Binding-site contacts:
Ligand atom O2G contacts residue ASP60 of chain 1.E at 3.4 Å (salt-bridge).
Ligand atom PG contacts residue LYS161 of chain 1.E at 3.6 Å.
Ligand atom O1G contacts residue LYS161 of chain 1.E at 3.6 Å (salt-bridge).
Ligand atom O2A contacts residue GLY160 of chain 1.E at 3.0 Å (h-bond).
Ligand atom PA contacts residue GLY160 of chain 1.E at 3.4 Å.
Ligand atom O3G contacts residue MG1 of chain 1.R at 2.5 Å.
Ligand atom O2' contacts residue GLU490 of chain 1.E at 1.9 Å (salt-bridge).
Ligand atom N6 contacts residue PHE476 of chain 1.E at 3.1 Å.
Ligand atom O1A contacts residue GLY160 of chain 1.E at 2.8 Å (h-bond).
Ligand atom O3G contacts residue ASP91 of chain 1.E at 3.0 Å (salt-bridge).
Ligand atom O1G contacts residue ASN59 of chain 1.E at 3.1 Å (h-bond).
Ligand atom N3B contacts residue THR94 of chain 1.E at 3.3 Å (h-bond).
Ligand atom N1 contacts residue ASN474 of chain 1.E at 3.6 Å.
Ligand atom O2G contacts residue THR93 of chain 1.E at 2.8 Å (h-bond).
Ligand atom O2B contacts residue THR95 of chain 1.E at 3.1 Å.
Ligand atom C2' contacts residue GLU490 of chain 1.E at 2.8 Å.
Ligand atom O1B contacts residue MG1 of chain 1.R at 3.0 Å.
Ligand atom O2G contacts residue ASP386 of chain 1.E at 3.4 Å (salt-bridge).
Ligand atom O1A contacts residue THR38 of chain 1.E at 2.6 Å (h-bond).
Ligand atom O1A contacts residue ASN59 of chain 1.E at 3.6 Å (h-bond).
Ligand atom O1G contacts residue ASP60 of chain 1.E at 3.4 Å.
Ligand atom O1A contacts residue LEU39 of chain 1.E at 3.2 Å.
Ligand atom O2' contacts residue GLY404 of chain 1.E at 3.0 Å (h-bond).
Ligand atom C2 contacts residue LEU473 of chain 1.E at 3.5 Å (hydrophobic).
Ligand atom N3 contacts residue GLY404 of chain 1.E at 3.4 Å.
Ligand atom O3G contacts residue LYS161 of chain 1.E at 3.0 Å (salt-bridge).
Ligand atom O1B contacts residue ASP91 of chain 1.E at 3.0 Å (salt-bridge).
Ligand atom O1G contacts residue THR94 of chain 1.E at 3.2 Å (h-bond).
Ligand atom O2A contacts residue MG1 of chain 1.R at 3.0 Å.
Ligand atom O2' contacts residue GLY403 of chain 1.E at 3.5 Å.
Ligand atom N7 contacts residue PRO41 of chain 1.E at 3.5 Å.
Ligand atom O2G contacts residue ASP91 of chain 1.E at 3.5 Å (salt-bridge).
Ligand atom O1A contacts residue GLY40 of chain 1.E at 2.7 Å (h-bond).
Ligand atom N3B contacts residue THR93 of chain 1.E at 3.7 Å.
Ligand atom O3G contacts residue ASP386 of chain 1.E at 3.6 Å (salt-bridge).
Ligand atom PA contacts residue GLY40 of chain 1.E at 3.5 Å.
Ligand atom C3' contacts residue GLU490 of chain 1.E at 3.3 Å.
Ligand atom O1G contacts residue GLY61 of chain 1.E at 3.0 Å (h-bond).
Ligand atom C5 contacts residue PRO41 of chain 1.E at 3.3 Å (hydrophobic).
Ligand atom O5' contacts residue GLY40 of chain 1.E at 2.9 Å (h-bond).

A protein and the small-molecule ligand that binds it are described below.
Small molecule (SMILES): Nc1ncnc2c1ncn2[C@@H]1O[C@H](CO[P](=O)(O)O[P](=O)(O)NP(=O)(O)O)[C@@H](O)[C@H]1O

Sequence of chain 1.E:
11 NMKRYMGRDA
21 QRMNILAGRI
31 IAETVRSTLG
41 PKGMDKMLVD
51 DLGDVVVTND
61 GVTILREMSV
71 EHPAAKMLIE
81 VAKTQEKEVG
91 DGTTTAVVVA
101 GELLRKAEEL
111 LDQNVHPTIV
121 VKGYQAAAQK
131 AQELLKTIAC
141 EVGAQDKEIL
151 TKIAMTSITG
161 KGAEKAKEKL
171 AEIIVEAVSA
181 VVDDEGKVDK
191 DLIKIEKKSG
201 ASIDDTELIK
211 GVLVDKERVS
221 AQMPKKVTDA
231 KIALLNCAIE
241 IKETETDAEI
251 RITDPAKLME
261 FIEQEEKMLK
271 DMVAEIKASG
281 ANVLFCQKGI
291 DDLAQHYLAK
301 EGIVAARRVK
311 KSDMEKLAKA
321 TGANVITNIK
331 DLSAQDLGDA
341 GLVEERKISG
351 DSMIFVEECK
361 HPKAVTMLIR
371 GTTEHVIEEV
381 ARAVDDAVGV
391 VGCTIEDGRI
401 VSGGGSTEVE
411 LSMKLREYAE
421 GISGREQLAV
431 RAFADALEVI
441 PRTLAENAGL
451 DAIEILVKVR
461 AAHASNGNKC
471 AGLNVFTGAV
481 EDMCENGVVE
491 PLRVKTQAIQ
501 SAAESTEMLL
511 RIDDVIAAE